Sequence of chain 5.A:
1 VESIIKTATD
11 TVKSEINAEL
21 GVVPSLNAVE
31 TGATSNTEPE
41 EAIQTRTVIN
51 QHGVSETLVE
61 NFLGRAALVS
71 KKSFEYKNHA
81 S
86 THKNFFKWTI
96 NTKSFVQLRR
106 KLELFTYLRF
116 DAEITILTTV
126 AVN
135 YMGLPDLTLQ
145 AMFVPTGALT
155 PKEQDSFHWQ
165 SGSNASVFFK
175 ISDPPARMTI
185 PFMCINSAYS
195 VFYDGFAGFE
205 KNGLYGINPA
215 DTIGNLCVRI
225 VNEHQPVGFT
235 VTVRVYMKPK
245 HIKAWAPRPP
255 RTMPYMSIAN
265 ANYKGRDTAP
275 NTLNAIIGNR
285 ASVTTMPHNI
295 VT

Binding-site contacts:
Ligand atom O4 contacts residue ASP232 of chain 5.C at 2.8 Å (salt-bridge).
Ligand atom C10 contacts residue ASN275 of chain 5.A at 3.2 Å.
Ligand atom O7 contacts residue SER180 of chain 5.C at 3.7 Å.
Ligand atom C3 contacts residue ARG104 of chain 5.C at 3.9 Å.
Ligand atom N5 contacts residue ASN275 of chain 5.A at 3.5 Å (h-bond).
Ligand atom C3 contacts residue PRO274 of chain 5.A at 4.1 Å (hydrophobic).
Ligand atom C4 contacts residue ASP232 of chain 5.C at 3.5 Å.
Ligand atom C4 contacts residue PRO231 of chain 5.C at 3.4 Å (hydrophobic).
Ligand atom O4 contacts residue ASN275 of chain 5.A at 3.0 Å (h-bond).
Ligand atom C5 contacts residue ASN275 of chain 5.A at 3.5 Å.
Ligand atom C11 contacts residue PRO231 of chain 5.C at 4.0 Å (hydrophobic).
Ligand atom O10 contacts residue ARG270 of chain 5.A at 4.0 Å.
Ligand atom O4 contacts residue ARG95 of chain 5.C at 3.6 Å.
Ligand atom C6 contacts residue PRO231 of chain 5.C at 4.0 Å (hydrophobic).
Ligand atom O6 contacts residue PRO274 of chain 5.A at 3.7 Å.
Ligand atom O4 contacts residue PRO231 of chain 5.C at 3.8 Å.
Ligand atom C1 contacts residue ARG104 of chain 5.C at 3.7 Å.
Ligand atom C11 contacts residue GLY234 of chain 5.C at 3.9 Å.
Ligand atom C6 contacts residue ASP91 of chain 5.C at 3.9 Å.
Ligand atom O4 contacts residue ASP91 of chain 5.C at 2.8 Å (salt-bridge).
Ligand atom C10 contacts residue PRO231 of chain 5.C at 3.9 Å (hydrophobic).
Ligand atom O1B contacts residue ARG104 of chain 5.C at 2.8 Å (salt-bridge).
Ligand atom O3 contacts residue ASP91 of chain 5.C at 4.0 Å.
Ligand atom O3 contacts residue GLY282 of chain 5.A at 3.4 Å.
Ligand atom N5 contacts residue PRO231 of chain 5.C at 2.9 Å (h-bond).
Ligand atom C4 contacts residue ASP91 of chain 5.C at 3.3 Å.
Ligand atom O7 contacts residue PRO274 of chain 5.A at 3.4 Å.
Ligand atom C11 contacts residue ILE233 of chain 5.C at 3.8 Å (hydrophobic).
Ligand atom C4 contacts residue PRO274 of chain 5.A at 4.0 Å (hydrophobic).
Ligand atom C4 contacts residue ARG104 of chain 5.C at 4.0 Å.
Ligand atom C5 contacts residue PRO231 of chain 5.C at 3.6 Å (hydrophobic).
Ligand atom O6 contacts residue ASP91 of chain 5.C at 3.3 Å.
Ligand atom C11 contacts residue ASP232 of chain 5.C at 3.8 Å.
Ligand atom O10 contacts residue ASN275 of chain 5.A at 2.9 Å (h-bond).
Ligand atom C3 contacts residue ASP232 of chain 5.C at 4.1 Å.
Ligand atom C3 contacts residue ARG95 of chain 5.C at 3.9 Å.
Ligand atom C3 contacts residue PRO274 of chain 5.A at 3.8 Å (hydrophobic).
Ligand atom O3 contacts residue PRO274 of chain 5.A at 3.9 Å.
Ligand atom C4 contacts residue ASN275 of chain 5.A at 3.8 Å.
Ligand atom C5 contacts residue PRO274 of chain 5.A at 3.9 Å (hydrophobic).

Sequence of chain 5.C:
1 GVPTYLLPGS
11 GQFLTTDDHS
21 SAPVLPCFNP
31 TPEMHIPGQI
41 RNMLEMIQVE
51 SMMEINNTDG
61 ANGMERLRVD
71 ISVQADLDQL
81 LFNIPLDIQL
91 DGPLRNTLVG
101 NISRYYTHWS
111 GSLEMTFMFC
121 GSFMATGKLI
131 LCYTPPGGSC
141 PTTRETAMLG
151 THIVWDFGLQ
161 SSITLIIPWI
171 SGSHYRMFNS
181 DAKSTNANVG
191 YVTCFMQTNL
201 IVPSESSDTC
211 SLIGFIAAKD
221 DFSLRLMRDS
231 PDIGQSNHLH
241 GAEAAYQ

A protein and the small-molecule ligand that binds it are described below.
Small molecule (SMILES): CC(=O)N[C@@H]1[C@@H](O)[C@H](O[C@@H]2O[C@H](CO[C@]3(C(=O)O)C[C@H](O)[C@@H](NC(C)=O)[C@H]([C@H](O)[C@H](O)CO)O3)[C@H](O)[C@H](O)[C@H]2O)[C@@H](CO)O[C@H]1O